This small molecule binds to this protein.
Small molecule (SMILES): CC(=O)N[C@H]1[C@H](O[C@H]2[C@H](O)[C@@H](NC(C)=O)CO[C@@H]2CO)O[C@H](CO)[C@@H](O)[C@@H]1O

Sequence of chain 1.A:
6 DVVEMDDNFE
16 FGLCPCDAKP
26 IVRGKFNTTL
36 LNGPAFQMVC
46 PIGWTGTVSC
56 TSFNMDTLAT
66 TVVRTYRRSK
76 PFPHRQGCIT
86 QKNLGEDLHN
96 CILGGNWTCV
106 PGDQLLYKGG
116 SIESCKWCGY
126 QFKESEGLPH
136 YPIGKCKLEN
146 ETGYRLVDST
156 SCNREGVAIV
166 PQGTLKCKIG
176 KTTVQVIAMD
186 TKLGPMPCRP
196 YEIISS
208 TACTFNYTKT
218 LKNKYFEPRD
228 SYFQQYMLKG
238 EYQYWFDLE

Binding-site contacts:
Ligand atom C5 contacts residue LYS113 of chain 1.A at 3.8 Å.
Ligand atom O4 contacts residue LYS113 of chain 1.A at 2.4 Å (salt-bridge).
Ligand atom C1 contacts residue LYS113 of chain 1.A at 3.5 Å.
Ligand atom C2 contacts residue GLU146 of chain 1.A at 4.3 Å.
Ligand atom C2 contacts residue ASN145 of chain 1.A at 2.4 Å.
Ligand atom C5 contacts residue ASN145 of chain 1.A at 3.6 Å.
Ligand atom N2 contacts residue GLU146 of chain 1.A at 3.5 Å.
Ligand atom C3 contacts residue LYS113 of chain 1.A at 3.8 Å.
Ligand atom C7 contacts residue GLN86 of chain 1.A at 4.0 Å.
Ligand atom O3 contacts residue LYS113 of chain 1.A at 3.3 Å (salt-bridge).
Ligand atom C1 contacts residue ASN145 of chain 1.A at 1.4 Å.
Ligand atom N2 contacts residue ASN145 of chain 1.A at 3.0 Å (h-bond).
Ligand atom C1 contacts residue GLU146 of chain 1.A at 4.2 Å.
Ligand atom C2 contacts residue LYS113 of chain 1.A at 3.9 Å.
Ligand atom C4 contacts residue LYS113 of chain 1.A at 3.5 Å.
Ligand atom C6 contacts residue LYS113 of chain 1.A at 3.7 Å.
Ligand atom C7 contacts residue ASN145 of chain 1.A at 3.5 Å.
Ligand atom C8 contacts residue ASN145 of chain 1.A at 3.5 Å.
Ligand atom O5 contacts residue ASN145 of chain 1.A at 2.3 Å (h-bond).
Ligand atom C3 contacts residue ASN145 of chain 1.A at 3.7 Å.
Ligand atom C5 contacts residue LEU143 of chain 1.A at 4.4 Å (hydrophobic).
Ligand atom C4 contacts residue ASN145 of chain 1.A at 4.0 Å.
Ligand atom C6 contacts residue GLY114 of chain 1.A at 4.4 Å.
Ligand atom C7 contacts residue GLU146 of chain 1.A at 3.9 Å.
Ligand atom O5 contacts residue LEU143 of chain 1.A at 4.5 Å.
Ligand atom O7 contacts residue GLN86 of chain 1.A at 3.4 Å (h-bond).
Ligand atom C3 contacts residue GLU146 of chain 1.A at 4.3 Å.
Ligand atom N2 contacts residue GLN86 of chain 1.A at 4.1 Å.
Ligand atom O7 contacts residue GLU146 of chain 1.A at 3.6 Å.
Ligand atom O5 contacts residue LYS113 of chain 1.A at 4.0 Å.
Ligand atom O7 contacts residue ASN145 of chain 1.A at 4.4 Å.